Sequence of chain 1.A:
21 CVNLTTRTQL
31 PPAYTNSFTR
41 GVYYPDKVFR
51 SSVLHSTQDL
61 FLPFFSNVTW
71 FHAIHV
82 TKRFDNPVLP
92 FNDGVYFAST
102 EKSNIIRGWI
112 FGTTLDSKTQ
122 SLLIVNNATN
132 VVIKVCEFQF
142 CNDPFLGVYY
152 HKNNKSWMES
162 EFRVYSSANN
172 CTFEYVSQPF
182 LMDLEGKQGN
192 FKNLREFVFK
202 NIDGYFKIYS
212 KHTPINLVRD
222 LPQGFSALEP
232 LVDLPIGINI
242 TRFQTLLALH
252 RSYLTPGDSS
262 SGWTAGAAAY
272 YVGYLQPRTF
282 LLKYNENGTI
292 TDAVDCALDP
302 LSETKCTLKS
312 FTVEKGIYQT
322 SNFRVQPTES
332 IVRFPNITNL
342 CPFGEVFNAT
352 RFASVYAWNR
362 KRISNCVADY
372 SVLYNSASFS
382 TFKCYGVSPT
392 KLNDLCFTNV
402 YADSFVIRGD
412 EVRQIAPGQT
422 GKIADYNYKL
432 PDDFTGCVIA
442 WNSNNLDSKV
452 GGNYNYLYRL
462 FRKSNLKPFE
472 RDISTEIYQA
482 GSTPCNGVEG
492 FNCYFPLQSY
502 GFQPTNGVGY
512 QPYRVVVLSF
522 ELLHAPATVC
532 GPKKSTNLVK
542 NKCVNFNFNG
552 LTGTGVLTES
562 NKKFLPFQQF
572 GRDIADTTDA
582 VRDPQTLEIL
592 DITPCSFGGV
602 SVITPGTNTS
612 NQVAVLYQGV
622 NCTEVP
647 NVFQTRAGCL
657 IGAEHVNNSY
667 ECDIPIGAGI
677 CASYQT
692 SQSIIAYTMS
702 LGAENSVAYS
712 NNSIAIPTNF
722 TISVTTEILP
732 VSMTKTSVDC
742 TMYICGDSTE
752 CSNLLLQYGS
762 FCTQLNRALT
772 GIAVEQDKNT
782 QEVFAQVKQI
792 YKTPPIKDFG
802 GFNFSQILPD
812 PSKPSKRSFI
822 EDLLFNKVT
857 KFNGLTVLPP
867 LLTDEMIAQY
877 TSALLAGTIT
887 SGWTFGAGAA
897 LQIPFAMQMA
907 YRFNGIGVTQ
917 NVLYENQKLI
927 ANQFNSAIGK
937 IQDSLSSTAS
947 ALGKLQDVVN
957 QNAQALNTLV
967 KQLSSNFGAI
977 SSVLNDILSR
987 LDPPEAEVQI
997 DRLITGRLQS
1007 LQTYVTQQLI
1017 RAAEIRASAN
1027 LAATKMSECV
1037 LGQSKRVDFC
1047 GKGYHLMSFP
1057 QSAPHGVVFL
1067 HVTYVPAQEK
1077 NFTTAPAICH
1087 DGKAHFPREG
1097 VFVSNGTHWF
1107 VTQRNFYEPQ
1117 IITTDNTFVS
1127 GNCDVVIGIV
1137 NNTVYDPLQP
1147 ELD

Binding-site contacts:
Ligand atom O5 contacts residue ASN288 of chain 1.A at 2.4 Å (h-bond).
Ligand atom C2 contacts residue ASN288 of chain 1.A at 2.5 Å.
Ligand atom O7 contacts residue ASN288 of chain 1.A at 3.0 Å (h-bond).
Ligand atom C7 contacts residue ASN288 of chain 1.A at 3.1 Å.
Ligand atom N2 contacts residue ASN288 of chain 1.A at 2.8 Å (h-bond).
Ligand atom C5 contacts residue ASN288 of chain 1.A at 3.6 Å.
Ligand atom C4 contacts residue ASN288 of chain 1.A at 4.2 Å.
Ligand atom C1 contacts residue ASN288 of chain 1.A at 1.4 Å.
Ligand atom C3 contacts residue ASN288 of chain 1.A at 3.8 Å.
Ligand atom C8 contacts residue ASN288 of chain 1.A at 4.2 Å.

This protein binds this small molecule.
Small molecule (SMILES): CC(=O)N[C@@H]1[C@@H](O)[C@H](O)[C@@H](CO)O[C@H]1O